Binding-site contacts:
Ligand atom N16 contacts residue PHE294 of chain 1.A at 3.7 Å.
Ligand atom O26 contacts residue PHE294 of chain 1.A at 3.4 Å.
Ligand atom C8 contacts residue PHE294 of chain 1.A at 3.5 Å (hydrophobic).
Ligand atom C14 contacts residue ILE298 of chain 1.A at 3.5 Å (hydrophobic).
Ligand atom S20 contacts residue GLN291 of chain 1.A at 4.0 Å.
Ligand atom O12 contacts residue ILE298 of chain 1.A at 3.7 Å.
Ligand atom C21 contacts residue TYR251 of chain 1.A at 3.2 Å (hydrophobic).
Ligand atom C13 contacts residue ILE298 of chain 1.A at 3.1 Å (hydrophobic).
Ligand atom O11 contacts residue MET195 of chain 1.A at 3.1 Å.
Ligand atom O24 contacts residue LEU241 of chain 1.A at 3.6 Å.
Ligand atom C28 contacts residue PHE262 of chain 1.A at 3.3 Å (hydrophobic).
Ligand atom C9 contacts residue PHE294 of chain 1.A at 3.7 Å (hydrophobic).
Ligand atom N16 contacts residue ILE258 of chain 1.A at 3.6 Å.
Ligand atom C18 contacts residue TYR81 of chain 1.A at 3.1 Å (hydrophobic).
Ligand atom C8 contacts residue ILE258 of chain 1.A at 4.0 Å (hydrophobic).
Ligand atom C15 contacts residue GLN291 of chain 1.A at 3.9 Å.
Ligand atom C29 contacts residue MET279 of chain 1.A at 3.9 Å (hydrophobic).
Ligand atom C23 contacts residue TYR81 of chain 1.A at 3.5 Å (hydrophobic).
Ligand atom S20 contacts residue PHE294 of chain 1.A at 3.7 Å.
Ligand atom C10 contacts residue ILE298 of chain 1.A at 3.9 Å (hydrophobic).
Ligand atom C29 contacts residue SER290 of chain 1.A at 3.4 Å.
Ligand atom O11 contacts residue ILE298 of chain 1.A at 3.4 Å.
Ligand atom S20 contacts residue PRO244 of chain 1.A at 3.9 Å.
Ligand atom C22 contacts residue ILE258 of chain 1.A at 3.6 Å (hydrophobic).
Ligand atom C19 contacts residue TYR81 of chain 1.A at 3.7 Å (hydrophobic).
Ligand atom C6 contacts residue PHE294 of chain 1.A at 3.8 Å (hydrophobic).
Ligand atom C18 contacts residue ASN243 of chain 1.A at 3.0 Å.
Ligand atom C21 contacts residue GLN291 of chain 1.A at 3.0 Å.
Ligand atom C15 contacts residue PHE294 of chain 1.A at 3.9 Å (hydrophobic).
Ligand atom C23 contacts residue ASN243 of chain 1.A at 3.9 Å.
Ligand atom O25 contacts residue GLN291 of chain 1.A at 3.6 Å (h-bond).
Ligand atom C27 contacts residue PHE262 of chain 1.A at 3.8 Å (hydrophobic).
Ligand atom C21 contacts residue THR255 of chain 1.A at 3.5 Å.
Ligand atom C23 contacts residue ILE258 of chain 1.A at 3.5 Å (hydrophobic).
Ligand atom O26 contacts residue GLN291 of chain 1.A at 3.3 Å (h-bond).
Ligand atom C22 contacts residue TRP254 of chain 1.A at 3.7 Å (hydrophobic).
Ligand atom C31 contacts residue SER290 of chain 1.A at 3.9 Å.
Ligand atom C30 contacts residue SER290 of chain 1.A at 3.4 Å.
Ligand atom C22 contacts residue THR255 of chain 1.A at 3.3 Å.
Ligand atom C19 contacts residue ASN243 of chain 1.A at 3.3 Å.

Sequence of chain 1.A:
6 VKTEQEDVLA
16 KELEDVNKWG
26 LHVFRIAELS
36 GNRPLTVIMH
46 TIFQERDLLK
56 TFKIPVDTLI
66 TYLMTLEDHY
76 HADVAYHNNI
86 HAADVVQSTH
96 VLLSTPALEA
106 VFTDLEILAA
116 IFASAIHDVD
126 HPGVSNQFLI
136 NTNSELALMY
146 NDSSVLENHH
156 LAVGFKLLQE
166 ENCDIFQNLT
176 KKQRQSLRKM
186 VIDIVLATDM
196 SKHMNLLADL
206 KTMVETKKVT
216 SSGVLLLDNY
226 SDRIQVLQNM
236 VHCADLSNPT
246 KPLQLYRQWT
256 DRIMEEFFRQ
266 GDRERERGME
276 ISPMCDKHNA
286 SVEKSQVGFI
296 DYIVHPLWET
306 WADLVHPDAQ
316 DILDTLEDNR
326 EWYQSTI

This protein binds this small molecule.
Small molecule (SMILES): C=COC(=O)N1CCc2c(sc(NC(=O)Cc3cccs3)c2C(=O)OC2CCCC2)C1